The small molecule below binds the protein below.
Small molecule (SMILES): Nc1ccn([C@@H]2O[C@H](CO[P](=O)(O)O[C@H]3[C@@H](O)[C@H](n4ccc(N)nc4=O)O[C@@H]3CO[P](=O)(O)O[C@H]3[C@@H](O)[C@H](n4cnc5c(N)ncnc54)O[C@@H]3CO[P](=O)(O)O[C@H]3[C@@H](O)[C@H](n4ccc(N)nc4=O)O[C@@H]3CO[P](=O)(O)O[C@H]3[C@@H](O)[C@H](n4ccc(=O)[nH]c4=O)O[C@@H]3CO[P](=O)(O)O[C@H]3[C@@H](O)[C@H](n4cnc5c(N)ncnc54)O[C@@H]3CO[P](=O)(O)O[C@H]3[C@@H](O)[C@H](n4cnc5c(=O)nc(N)[nH]c54)O[C@@H]3CO[P](=O)(O)O[C@H]3[C@@H](O)[C@H](n4cnc5c(=O)nc(N)[nH]c54)O[C@@H]3CO)[C@@H](O)[C@H]2O)c(=O)n1

Sequence of chain 4.E:
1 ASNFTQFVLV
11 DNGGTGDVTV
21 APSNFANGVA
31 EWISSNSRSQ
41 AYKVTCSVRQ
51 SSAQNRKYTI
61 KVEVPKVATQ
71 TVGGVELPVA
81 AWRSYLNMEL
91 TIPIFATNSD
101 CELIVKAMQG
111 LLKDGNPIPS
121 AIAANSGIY

Binding-site contacts:
Ligand atom C6 contacts residue THR59 of chain 4.E at 3.6 Å.
Ligand atom N3 contacts residue TYR85 of chain 4.E at 3.5 Å.
Ligand atom N9 contacts residue LYS61 of chain 4.E at 3.3 Å (salt-bridge).
Ligand atom C4' contacts residue TYR85 of chain 4.E at 3.2 Å (hydrophobic).
Ligand atom C3' contacts residue GLU63 of chain 4.E at 3.7 Å.
Ligand atom N7 contacts residue THR45 of chain 4.E at 2.6 Å (h-bond).
Ligand atom O2' contacts residue TYR85 of chain 4.E at 3.4 Å.
Ligand atom N6 contacts residue THR59 of chain 4.E at 2.8 Å (h-bond).
Ligand atom C5' contacts residue TYR85 of chain 4.E at 2.9 Å (hydrophobic).
Ligand atom C8 contacts residue LYS61 of chain 4.E at 3.4 Å.
Ligand atom O2' contacts residue GLU63 of chain 4.E at 3.2 Å (salt-bridge).
Ligand atom OP2 contacts residue TYR85 of chain 4.E at 2.6 Å (h-bond).
Ligand atom C4 contacts residue LYS61 of chain 4.E at 3.7 Å.
Ligand atom C5 contacts residue TYR85 of chain 4.E at 3.7 Å (hydrophobic).
Ligand atom C2' contacts residue TYR85 of chain 4.E at 3.4 Å (hydrophobic).
Ligand atom C5 contacts residue THR45 of chain 4.E at 3.2 Å.
Ligand atom C2 contacts residue SER47 of chain 4.E at 3.2 Å.
Ligand atom N6 contacts residue CYS46 of chain 4.E at 3.3 Å (h-bond).
Ligand atom C2' contacts residue GLU63 of chain 4.E at 3.5 Å.
Ligand atom N1 contacts residue SER47 of chain 4.E at 2.9 Å (h-bond).
Ligand atom C2 contacts residue TYR85 of chain 4.E at 3.6 Å (hydrophobic).
Ligand atom O3' contacts residue TYR85 of chain 4.E at 3.8 Å.
Ligand atom C5' contacts residue LYS61 of chain 4.E at 3.7 Å.
Ligand atom N1 contacts residue TYR85 of chain 4.E at 3.5 Å.
Ligand atom C1' contacts residue LYS61 of chain 4.E at 3.7 Å.
Ligand atom N7 contacts residue LYS61 of chain 4.E at 3.3 Å.
Ligand atom O4' contacts residue LYS61 of chain 4.E at 2.8 Å (salt-bridge).
Ligand atom N6 contacts residue THR45 of chain 4.E at 2.7 Å (h-bond).
Ligand atom C5 contacts residue LYS61 of chain 4.E at 3.8 Å.
Ligand atom P contacts residue TYR85 of chain 4.E at 3.6 Å.
Ligand atom C3' contacts residue TYR85 of chain 4.E at 3.4 Å (hydrophobic).
Ligand atom O5' contacts residue TYR85 of chain 4.E at 3.8 Å.
Ligand atom N4 contacts residue TYR85 of chain 4.E at 3.8 Å.
Ligand atom O2 contacts residue ASN87 of chain 4.E at 3.3 Å (h-bond).
Ligand atom N1 contacts residue THR59 of chain 4.E at 3.6 Å.
Ligand atom C8 contacts residue THR45 of chain 4.E at 3.8 Å.
Ligand atom C6 contacts residue TYR85 of chain 4.E at 3.6 Å (hydrophobic).
Ligand atom OP2 contacts residue LYS43 of chain 4.E at 2.7 Å (salt-bridge).
Ligand atom C4 contacts residue TYR85 of chain 4.E at 3.6 Å (hydrophobic).
Ligand atom C6 contacts residue THR45 of chain 4.E at 3.3 Å.